Sequence of chain 1.A:
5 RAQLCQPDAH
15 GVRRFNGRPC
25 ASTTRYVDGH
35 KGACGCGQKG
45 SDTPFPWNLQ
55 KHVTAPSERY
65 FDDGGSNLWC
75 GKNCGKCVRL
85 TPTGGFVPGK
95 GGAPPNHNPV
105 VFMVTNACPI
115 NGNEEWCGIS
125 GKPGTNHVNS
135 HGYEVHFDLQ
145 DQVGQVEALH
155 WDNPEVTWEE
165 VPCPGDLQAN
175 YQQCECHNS

This protein binds this small molecule.
Small molecule (SMILES): OC[C@H]1O[C@@H](O[C@H]2[C@H](O)[C@@H](O)[C@H](O)O[C@@H]2CO)[C@H](O)[C@@H](O)[C@@H]1O

Binding-site contacts:
Ligand atom C2 contacts residue LEU72 of chain 1.A at 3.2 Å (hydrophobic).
Ligand atom O6 contacts residue ASP46 of chain 1.A at 2.7 Å (salt-bridge).
Ligand atom O6 contacts residue HIS34 of chain 1.A at 3.6 Å.
Ligand atom O6 contacts residue GLY36 of chain 1.A at 2.9 Å (h-bond).
Ligand atom C2 contacts residue HIS34 of chain 1.A at 4.1 Å.
Ligand atom O4 contacts residue LEU72 of chain 1.A at 4.1 Å.
Ligand atom O1 contacts residue ASP32 of chain 1.A at 3.6 Å (salt-bridge).
Ligand atom O5 contacts residue ALA37 of chain 1.A at 3.8 Å.
Ligand atom O5 contacts residue GLY36 of chain 1.A at 3.5 Å.
Ligand atom O3 contacts residue TRP73 of chain 1.A at 3.5 Å.
Ligand atom C3 contacts residue GLY36 of chain 1.A at 4.1 Å.
Ligand atom O3 contacts residue HIS34 of chain 1.A at 3.4 Å.
Ligand atom C5 contacts residue ALA111 of chain 1.A at 3.6 Å (hydrophobic).
Ligand atom O4 contacts residue ALA37 of chain 1.A at 3.6 Å.
Ligand atom O5 contacts residue PRO113 of chain 1.A at 3.7 Å.
Ligand atom C1 contacts residue ALA111 of chain 1.A at 3.3 Å (hydrophobic).
Ligand atom O3 contacts residue LEU72 of chain 1.A at 4.0 Å.
Ligand atom C4 contacts residue TRP73 of chain 1.A at 3.8 Å (hydrophobic).
Ligand atom C2 contacts residue ASP32 of chain 1.A at 3.5 Å.
Ligand atom C5 contacts residue ASN110 of chain 1.A at 3.8 Å.
Ligand atom O5 contacts residue ALA111 of chain 1.A at 3.5 Å (h-bond).
Ligand atom C6 contacts residue ASP46 of chain 1.A at 3.4 Å.
Ligand atom O6 contacts residue PRO113 of chain 1.A at 4.0 Å.
Ligand atom O2 contacts residue ASN110 of chain 1.A at 2.8 Å (h-bond).
Ligand atom C1 contacts residue ASN110 of chain 1.A at 3.7 Å.
Ligand atom C6 contacts residue LEU72 of chain 1.A at 4.1 Å (hydrophobic).
Ligand atom O2 contacts residue HIS34 of chain 1.A at 3.8 Å.
Ligand atom O2 contacts residue LEU72 of chain 1.A at 2.7 Å (h-bond).
Ligand atom C1 contacts residue ASP32 of chain 1.A at 4.1 Å.
Ligand atom C2 contacts residue ASN110 of chain 1.A at 3.7 Å.
Ligand atom O6 contacts residue LYS35 of chain 1.A at 3.5 Å (salt-bridge).
Ligand atom O3 contacts residue GLY36 of chain 1.A at 3.8 Å.
Ligand atom C2 contacts residue ALA37 of chain 1.A at 4.1 Å (hydrophobic).
Ligand atom O1 contacts residue ALA111 of chain 1.A at 3.6 Å.
Ligand atom C6 contacts residue PRO113 of chain 1.A at 4.0 Å (hydrophobic).
Ligand atom O2 contacts residue ASP32 of chain 1.A at 2.6 Å (salt-bridge).
Ligand atom C6 contacts residue GLY36 of chain 1.A at 3.6 Å.
Ligand atom O4 contacts residue ASN110 of chain 1.A at 3.9 Å.
Ligand atom C4 contacts residue ASN110 of chain 1.A at 3.9 Å.
Ligand atom C3 contacts residue ASN110 of chain 1.A at 3.3 Å.